Sequence of chain 1.OA:
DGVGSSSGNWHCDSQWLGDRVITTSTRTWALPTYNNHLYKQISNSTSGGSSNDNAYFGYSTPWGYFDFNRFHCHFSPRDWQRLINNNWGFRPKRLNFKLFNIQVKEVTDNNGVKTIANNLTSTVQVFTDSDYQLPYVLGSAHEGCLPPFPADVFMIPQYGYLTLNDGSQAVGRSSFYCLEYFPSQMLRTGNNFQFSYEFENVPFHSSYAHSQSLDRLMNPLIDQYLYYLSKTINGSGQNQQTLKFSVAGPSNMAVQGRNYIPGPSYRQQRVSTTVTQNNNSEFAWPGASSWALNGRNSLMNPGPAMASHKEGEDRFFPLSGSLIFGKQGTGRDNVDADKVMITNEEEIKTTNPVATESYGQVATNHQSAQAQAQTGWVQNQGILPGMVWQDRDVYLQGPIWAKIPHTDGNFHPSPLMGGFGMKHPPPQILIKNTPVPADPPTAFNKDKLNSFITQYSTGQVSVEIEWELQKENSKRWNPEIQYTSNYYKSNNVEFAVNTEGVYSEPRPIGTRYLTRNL

Binding-site contacts:
Ligand atom C6 contacts residue ASP53 of chain 1.OA at 3.6 Å.
Ligand atom C1 contacts residue TRP285 of chain 1.OA at 3.9 Å (hydrophobic).
Ligand atom C2 contacts residue TRP285 of chain 1.OA at 3.4 Å (hydrophobic).
Ligand atom O5 contacts residue ASP53 of chain 1.OA at 4.1 Å.
Ligand atom O5 contacts residue TRP285 of chain 1.OA at 3.2 Å.
Ligand atom O1 contacts residue VAL255 of chain 1.CA at 3.3 Å.
Ligand atom O2 contacts residue VAL255 of chain 1.CA at 4.4 Å.
Ligand atom O1 contacts residue TRP285 of chain 1.OA at 3.6 Å.
Ligand atom C3 contacts residue TRP285 of chain 1.OA at 3.5 Å (hydrophobic).
Ligand atom C4 contacts residue TRP285 of chain 1.OA at 2.8 Å (hydrophobic).
Ligand atom C2 contacts residue ASN252 of chain 1.CA at 4.2 Å.
Ligand atom O4 contacts residue TRP285 of chain 1.OA at 1.4 Å.
Ligand atom C1 contacts residue ASN252 of chain 1.CA at 4.0 Å.
Ligand atom O6 contacts residue TRP285 of chain 1.OA at 3.6 Å (h-bond).
Ligand atom O1 contacts residue ALA254 of chain 1.CA at 3.8 Å.
Ligand atom O1 contacts residue ASN252 of chain 1.CA at 3.2 Å (h-bond).
Ligand atom C5 contacts residue TRP285 of chain 1.OA at 3.4 Å (hydrophobic).
Ligand atom O2 contacts residue TRP285 of chain 1.OA at 4.3 Å.
Ligand atom O2 contacts residue ASN252 of chain 1.CA at 3.3 Å (h-bond).
Ligand atom O3 contacts residue TRP285 of chain 1.OA at 3.2 Å.
Ligand atom C6 contacts residue TRP285 of chain 1.OA at 3.2 Å (hydrophobic).

The small molecule below binds the protein below.
Small molecule (SMILES): OC[C@H]1O[C@@H](O)[C@H](O)[C@@H](O)[C@H]1O

Sequence of chain 1.CA:
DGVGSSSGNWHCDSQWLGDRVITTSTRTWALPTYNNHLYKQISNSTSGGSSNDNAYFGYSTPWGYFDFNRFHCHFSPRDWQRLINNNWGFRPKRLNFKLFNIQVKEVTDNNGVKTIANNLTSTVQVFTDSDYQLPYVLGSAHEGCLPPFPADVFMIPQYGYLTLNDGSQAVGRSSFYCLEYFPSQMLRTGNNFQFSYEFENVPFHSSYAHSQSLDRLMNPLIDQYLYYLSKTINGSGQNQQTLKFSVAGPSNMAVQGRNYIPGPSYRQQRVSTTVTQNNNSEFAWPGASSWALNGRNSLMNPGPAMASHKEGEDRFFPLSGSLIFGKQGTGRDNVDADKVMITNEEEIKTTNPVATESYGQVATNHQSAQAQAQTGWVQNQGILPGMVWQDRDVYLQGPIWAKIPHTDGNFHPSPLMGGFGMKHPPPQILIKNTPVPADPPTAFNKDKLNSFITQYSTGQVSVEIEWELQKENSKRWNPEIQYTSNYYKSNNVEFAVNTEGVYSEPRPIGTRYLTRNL